Sequence of chain 1.A:
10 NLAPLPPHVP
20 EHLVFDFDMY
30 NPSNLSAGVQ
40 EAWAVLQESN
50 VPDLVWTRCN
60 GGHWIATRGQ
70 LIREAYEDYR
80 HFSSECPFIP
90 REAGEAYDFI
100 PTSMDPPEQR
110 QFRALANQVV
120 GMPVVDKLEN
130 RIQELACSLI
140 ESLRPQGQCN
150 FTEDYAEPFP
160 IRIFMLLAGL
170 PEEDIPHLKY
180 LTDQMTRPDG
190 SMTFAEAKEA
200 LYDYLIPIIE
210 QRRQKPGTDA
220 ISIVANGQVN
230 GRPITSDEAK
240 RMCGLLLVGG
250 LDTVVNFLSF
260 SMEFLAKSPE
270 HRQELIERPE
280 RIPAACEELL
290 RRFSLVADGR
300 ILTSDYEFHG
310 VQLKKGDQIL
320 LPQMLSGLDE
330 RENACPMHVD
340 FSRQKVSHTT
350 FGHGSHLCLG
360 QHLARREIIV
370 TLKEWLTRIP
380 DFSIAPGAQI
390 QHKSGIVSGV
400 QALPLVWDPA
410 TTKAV

A small-molecule ligand and the protein it binds are described below.
Small molecule (SMILES): CC1(C)[C@@H]2CC[C@@]1(C)C(=S)C2

Binding-site contacts:
Ligand atom S2 contacts residue HEM1 of chain 1.B at 3.4 Å (h-bond).
Ligand atom C4 contacts residue VAL247 of chain 1.A at 4.1 Å (hydrophobic).
Ligand atom C8 contacts residue VAL396 of chain 1.A at 3.5 Å (hydrophobic).
Ligand atom S2 contacts residue GLY248 of chain 1.A at 3.9 Å.
Ligand atom C5 contacts residue LEU244 of chain 1.A at 3.9 Å (hydrophobic).
Ligand atom C6 contacts residue THR101 of chain 1.A at 4.3 Å.
Ligand atom C3 contacts residue GLY248 of chain 1.A at 4.2 Å.
Ligand atom S2 contacts residue THR252 of chain 1.A at 4.1 Å.
Ligand atom C8 contacts residue VAL295 of chain 1.A at 3.3 Å (hydrophobic).
Ligand atom C6 contacts residue LEU244 of chain 1.A at 3.5 Å (hydrophobic).
Ligand atom C9 contacts residue PHE87 of chain 1.A at 3.9 Å (hydrophobic).
Ligand atom C1 contacts residue HEM1 of chain 1.B at 4.3 Å.
Ligand atom C7 contacts residue VAL295 of chain 1.A at 4.4 Å (hydrophobic).
Ligand atom C10 contacts residue HEM1 of chain 1.B at 3.1 Å.
Ligand atom C3 contacts residue VAL247 of chain 1.A at 3.8 Å (hydrophobic).
Ligand atom C2 contacts residue HEM1 of chain 1.B at 4.3 Å.
Ligand atom C9 contacts residue ILE395 of chain 1.A at 3.6 Å (hydrophobic).
Ligand atom C9 contacts residue ASP297 of chain 1.A at 3.5 Å.
Ligand atom C7 contacts residue ILE395 of chain 1.A at 4.5 Å (hydrophobic).
Ligand atom C9 contacts residue VAL295 of chain 1.A at 3.9 Å (hydrophobic).
Ligand atom C6 contacts residue TYR96 of chain 1.A at 3.5 Å (hydrophobic).
Ligand atom C3 contacts residue THR252 of chain 1.A at 4.2 Å.
Ligand atom C4 contacts residue PHE87 of chain 1.A at 4.4 Å (hydrophobic).
Ligand atom C2 contacts residue GLY248 of chain 1.A at 4.5 Å.
Ligand atom C5 contacts residue VAL247 of chain 1.A at 4.4 Å (hydrophobic).
Ligand atom C5 contacts residue TYR96 of chain 1.A at 3.7 Å (hydrophobic).
Ligand atom C5 contacts residue PHE87 of chain 1.A at 4.0 Å (hydrophobic).
Ligand atom C2 contacts residue THR252 of chain 1.A at 4.4 Å.